Sequence of chain 1.A:
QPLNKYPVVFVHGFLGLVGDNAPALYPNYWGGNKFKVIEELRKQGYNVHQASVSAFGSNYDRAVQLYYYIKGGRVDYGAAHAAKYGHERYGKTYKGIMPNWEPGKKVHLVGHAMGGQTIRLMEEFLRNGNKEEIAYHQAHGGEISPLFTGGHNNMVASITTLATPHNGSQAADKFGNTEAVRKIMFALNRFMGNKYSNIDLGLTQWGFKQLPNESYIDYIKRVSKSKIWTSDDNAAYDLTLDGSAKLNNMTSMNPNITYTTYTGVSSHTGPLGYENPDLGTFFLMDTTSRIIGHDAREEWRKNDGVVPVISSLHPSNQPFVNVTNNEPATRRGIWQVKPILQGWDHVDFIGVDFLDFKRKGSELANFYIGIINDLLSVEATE

This small molecule binds to this protein.
Small molecule (SMILES): CCCCCCCC(=O)O

Binding-site contacts:
Ligand atom O1 contacts residue TYR43 of chain 1.A at 3.8 Å.
Ligand atom C3 contacts residue LEU42 of chain 1.A at 4.3 Å (hydrophobic).
Ligand atom C1 contacts residue LEU42 of chain 1.A at 4.3 Å (hydrophobic).
Ligand atom O1 contacts residue LEU42 of chain 1.A at 3.7 Å.
Ligand atom C4 contacts residue LEU42 of chain 1.A at 4.4 Å (hydrophobic).
Ligand atom C2 contacts residue LEU42 of chain 1.A at 3.9 Å (hydrophobic).